Sequence of chain 1.A:
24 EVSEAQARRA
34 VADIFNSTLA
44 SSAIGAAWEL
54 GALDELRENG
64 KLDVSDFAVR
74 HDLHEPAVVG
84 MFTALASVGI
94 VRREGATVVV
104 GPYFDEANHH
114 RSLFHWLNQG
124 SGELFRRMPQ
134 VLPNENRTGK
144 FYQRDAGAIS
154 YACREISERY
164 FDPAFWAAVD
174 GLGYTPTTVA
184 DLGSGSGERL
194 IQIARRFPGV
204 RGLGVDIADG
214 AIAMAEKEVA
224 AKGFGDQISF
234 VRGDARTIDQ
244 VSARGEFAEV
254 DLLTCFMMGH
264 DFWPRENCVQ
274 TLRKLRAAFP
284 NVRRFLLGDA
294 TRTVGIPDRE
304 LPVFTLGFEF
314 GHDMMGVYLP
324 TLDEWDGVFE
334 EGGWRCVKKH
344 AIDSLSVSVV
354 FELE

Binding-site contacts:
Ligand atom CD1 contacts residue CYS339 of chain 1.A at 3.6 Å (hydrophobic).
Ligand atom OA contacts residue PHE354 of chain 1.A at 3.4 Å.
Ligand atom CE2 contacts residue CYS339 of chain 1.A at 4.2 Å (hydrophobic).
Ligand atom O contacts residue LYS342 of chain 1.A at 3.7 Å.
Ligand atom O contacts residue ASP329 of chain 1.A at 3.2 Å (salt-bridge).
Ligand atom OXT contacts residue ASP329 of chain 1.A at 3.4 Å (salt-bridge).
Ligand atom CA contacts residue PHE354 of chain 1.A at 4.1 Å (hydrophobic).
Ligand atom CE2 contacts residue VAL340 of chain 1.A at 4.0 Å (hydrophobic).
Ligand atom CD2 contacts residue LYS341 of chain 1.A at 3.9 Å.
Ligand atom CE1 contacts residue CYS339 of chain 1.A at 3.9 Å (hydrophobic).
Ligand atom CA contacts residue LYS342 of chain 1.A at 3.6 Å.
Ligand atom C contacts residue ASP329 of chain 1.A at 3.0 Å.
Ligand atom CG contacts residue CYS339 of chain 1.A at 2.7 Å (hydrophobic).
Ligand atom CB contacts residue PHE354 of chain 1.A at 4.4 Å (hydrophobic).
Ligand atom CA contacts residue ASP329 of chain 1.A at 3.2 Å.
Ligand atom C contacts residue CYS339 of chain 1.A at 4.3 Å (hydrophobic).
Ligand atom CZ contacts residue CYS339 of chain 1.A at 4.2 Å (hydrophobic).
Ligand atom OA contacts residue ASP329 of chain 1.A at 2.7 Å (salt-bridge).
Ligand atom OA contacts residue CYS339 of chain 1.A at 3.3 Å (h-bond).
Ligand atom CD2 contacts residue LYS342 of chain 1.A at 3.9 Å.
Ligand atom CE2 contacts residue LYS341 of chain 1.A at 4.3 Å.
Ligand atom CD2 contacts residue VAL340 of chain 1.A at 4.1 Å (hydrophobic).
Ligand atom CD2 contacts residue CYS339 of chain 1.A at 3.2 Å (hydrophobic).
Ligand atom CA contacts residue CYS339 of chain 1.A at 3.0 Å (hydrophobic).
Ligand atom CB contacts residue LYS342 of chain 1.A at 4.4 Å.
Ligand atom OA contacts residue LYS342 of chain 1.A at 4.2 Å.
Ligand atom CB contacts residue CYS339 of chain 1.A at 1.7 Å (hydrophobic).
Ligand atom OA contacts residue PHE332 of chain 1.A at 3.5 Å.
Ligand atom C contacts residue LYS342 of chain 1.A at 4.3 Å.

The small molecule below binds the protein below.
Small molecule (SMILES): O=C(O)[C@H](O)Cc1ccccc1